Binding-site contacts:
Ligand atom C7 contacts residue ASN92 of chain 1.B at 3.9 Å.
Ligand atom C3 contacts residue ASN92 of chain 1.B at 3.8 Å.
Ligand atom O7 contacts residue ASN92 of chain 1.B at 4.5 Å.
Ligand atom O5 contacts residue TYR59 of chain 1.B at 4.5 Å.
Ligand atom C4 contacts residue ASN92 of chain 1.B at 4.2 Å.
Ligand atom O5 contacts residue ASN92 of chain 1.B at 2.4 Å (h-bond).
Ligand atom N2 contacts residue ASN92 of chain 1.B at 2.9 Å (h-bond).
Ligand atom C5 contacts residue ASN92 of chain 1.B at 3.7 Å.
Ligand atom C1 contacts residue TYR59 of chain 1.B at 4.5 Å (hydrophobic).
Ligand atom C8 contacts residue ASN61 of chain 1.B at 3.6 Å.
Ligand atom C1 contacts residue ASN92 of chain 1.B at 1.4 Å.
Ligand atom C2 contacts residue ASN92 of chain 1.B at 2.5 Å.

Sequence of chain 1.B:
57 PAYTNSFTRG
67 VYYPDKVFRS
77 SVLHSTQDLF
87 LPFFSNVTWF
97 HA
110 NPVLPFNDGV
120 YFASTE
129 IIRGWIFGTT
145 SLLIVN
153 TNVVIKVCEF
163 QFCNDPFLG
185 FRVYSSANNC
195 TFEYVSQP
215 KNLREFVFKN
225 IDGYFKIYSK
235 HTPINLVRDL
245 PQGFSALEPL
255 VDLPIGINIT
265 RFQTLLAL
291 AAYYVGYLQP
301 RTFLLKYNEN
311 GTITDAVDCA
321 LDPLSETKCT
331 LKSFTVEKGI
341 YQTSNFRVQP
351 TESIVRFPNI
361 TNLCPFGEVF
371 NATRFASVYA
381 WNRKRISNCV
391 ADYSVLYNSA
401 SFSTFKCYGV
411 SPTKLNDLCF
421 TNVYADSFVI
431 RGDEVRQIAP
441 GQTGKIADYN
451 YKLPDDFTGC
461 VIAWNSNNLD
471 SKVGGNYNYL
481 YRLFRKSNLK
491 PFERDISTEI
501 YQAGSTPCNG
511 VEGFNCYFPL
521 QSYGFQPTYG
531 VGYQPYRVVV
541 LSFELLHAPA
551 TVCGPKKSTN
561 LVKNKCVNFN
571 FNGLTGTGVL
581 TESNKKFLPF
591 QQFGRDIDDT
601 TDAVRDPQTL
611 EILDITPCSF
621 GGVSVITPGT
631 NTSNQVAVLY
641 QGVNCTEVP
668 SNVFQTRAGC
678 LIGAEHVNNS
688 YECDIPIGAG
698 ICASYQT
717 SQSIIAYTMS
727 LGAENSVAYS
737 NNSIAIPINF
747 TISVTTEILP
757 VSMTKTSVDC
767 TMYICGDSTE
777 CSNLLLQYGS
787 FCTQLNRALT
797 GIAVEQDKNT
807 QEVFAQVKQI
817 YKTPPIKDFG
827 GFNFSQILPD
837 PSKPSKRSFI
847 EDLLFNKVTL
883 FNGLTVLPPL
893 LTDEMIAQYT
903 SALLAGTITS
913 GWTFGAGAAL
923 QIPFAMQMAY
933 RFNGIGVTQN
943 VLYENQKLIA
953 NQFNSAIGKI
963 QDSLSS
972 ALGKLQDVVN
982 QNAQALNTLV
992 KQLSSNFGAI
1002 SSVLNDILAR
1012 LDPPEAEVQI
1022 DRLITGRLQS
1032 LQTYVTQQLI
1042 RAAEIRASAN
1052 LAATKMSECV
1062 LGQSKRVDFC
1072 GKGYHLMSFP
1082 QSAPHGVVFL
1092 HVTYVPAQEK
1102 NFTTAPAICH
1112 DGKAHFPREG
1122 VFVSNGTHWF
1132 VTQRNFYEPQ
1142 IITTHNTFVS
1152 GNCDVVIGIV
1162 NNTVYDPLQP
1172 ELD

The small molecule below binds the protein below.
Small molecule (SMILES): CC(=O)N[C@@H]1[C@@H](O)[C@H](O)[C@@H](CO)O[C@H]1O